Sequence of chain 1.A:
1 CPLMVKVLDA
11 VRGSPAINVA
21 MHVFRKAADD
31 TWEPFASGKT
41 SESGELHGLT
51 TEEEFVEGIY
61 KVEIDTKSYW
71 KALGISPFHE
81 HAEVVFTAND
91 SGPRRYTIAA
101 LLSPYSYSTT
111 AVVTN

The protein below binds the small molecule below.
Small molecule (SMILES): O=C(O)c1cc(-c2ccc(F)cc2F)ccc1O

Sequence of chain 2.A:
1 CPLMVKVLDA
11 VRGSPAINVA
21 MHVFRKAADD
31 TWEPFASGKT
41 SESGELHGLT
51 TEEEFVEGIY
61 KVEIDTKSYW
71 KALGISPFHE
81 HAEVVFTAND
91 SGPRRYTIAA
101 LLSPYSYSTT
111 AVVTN

Sequence of chain 2.B:
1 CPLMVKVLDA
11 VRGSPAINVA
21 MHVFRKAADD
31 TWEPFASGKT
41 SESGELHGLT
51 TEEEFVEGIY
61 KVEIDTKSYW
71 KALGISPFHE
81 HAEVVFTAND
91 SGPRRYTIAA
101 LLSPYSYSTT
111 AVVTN

Binding-site contacts:
Ligand atom CAH contacts residue 1FL1 of chain 2.C at 0.1 Å.
Ligand atom OAB contacts residue SER108 of chain 2.A at 3.0 Å (h-bond).
Ligand atom OAL contacts residue 1FL1 of chain 2.C at 0.2 Å (h-bond).
Ligand atom CAO contacts residue 1FL1 of chain 2.C at 0.9 Å.
Ligand atom CAH contacts residue LEU8 of chain 1.A at 2.7 Å (hydrophobic).
Ligand atom CAF contacts residue LYS6 of chain 1.A at 3.5 Å.
Ligand atom CAK contacts residue 1FL1 of chain 2.C at 0.2 Å.
Ligand atom CAO contacts residue LEU8 of chain 1.A at 3.6 Å (hydrophobic).
Ligand atom OAB contacts residue LEU101 of chain 2.A at 2.9 Å (h-bond).
Ligand atom CAN contacts residue LEU8 of chain 2.A at 3.7 Å (hydrophobic).
Ligand atom OAB contacts residue 1FL1 of chain 2.C at 2.4 Å.
Ligand atom FAE contacts residue LYS6 of chain 2.A at 2.6 Å.
Ligand atom FAT contacts residue ALA99 of chain 1.A at 3.6 Å.
Ligand atom CAI contacts residue 1FL1 of chain 2.C at 0.6 Å.
Ligand atom OAD contacts residue SER108 of chain 2.A at 3.5 Å.
Ligand atom CAF contacts residue 1FL1 of chain 2.C at 0.9 Å.
Ligand atom CAN contacts residue 1FL1 of chain 2.C at 0.9 Å.
Ligand atom CAI contacts residue ALA99 of chain 2.A at 3.4 Å (hydrophobic).
Ligand atom CAF contacts residue LYS6 of chain 2.A at 3.5 Å.
Ligand atom FAE contacts residue 1FL1 of chain 2.C at 2.1 Å.
Ligand atom CAR contacts residue 1FL1 of chain 2.C at 0.3 Å.
Ligand atom FAE contacts residue LYS6 of chain 1.A at 2.7 Å.
Ligand atom CAC contacts residue 1FL1 of chain 2.C at 1.7 Å.
Ligand atom OAB contacts residue ALA99 of chain 2.A at 3.0 Å (h-bond).
Ligand atom CAQ contacts residue 1FL1 of chain 2.C at 0.6 Å.
Ligand atom FAT contacts residue LEU8 of chain 2.A at 2.6 Å.
Ligand atom OAD contacts residue 1FL1 of chain 2.C at 2.7 Å.
Ligand atom CAG contacts residue LEU8 of chain 1.A at 3.1 Å (hydrophobic).
Ligand atom CAQ contacts residue ALA99 of chain 1.A at 3.6 Å (hydrophobic).
Ligand atom OAD contacts residue THR110 of chain 2.A at 2.6 Å (h-bond).
Ligand atom CAJ contacts residue 1FL1 of chain 2.C at 0.3 Å.
Ligand atom CAH contacts residue ALA99 of chain 2.A at 3.5 Å (hydrophobic).
Ligand atom FAT contacts residue 1FL1 of chain 2.C at 0.1 Å.
Ligand atom OAD contacts residue THR109 of chain 2.A at 3.6 Å.
Ligand atom CAG contacts residue 1FL1 of chain 2.C at 1.4 Å.
Ligand atom CAM contacts residue 1FL1 of chain 2.C at 0.6 Å.
Ligand atom CAP contacts residue 1FL1 of chain 2.C at 0.7 Å.
Ligand atom CAM contacts residue LYS6 of chain 2.A at 3.7 Å.
Ligand atom CAC contacts residue THR110 of chain 2.A at 3.5 Å.
Ligand atom OAB contacts residue ALA100 of chain 2.A at 3.2 Å.